Sequence of chain 1.A:
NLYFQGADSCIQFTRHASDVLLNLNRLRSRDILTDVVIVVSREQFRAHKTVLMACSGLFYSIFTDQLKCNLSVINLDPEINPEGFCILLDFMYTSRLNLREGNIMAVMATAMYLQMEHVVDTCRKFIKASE

Sequence of chain 2.A:
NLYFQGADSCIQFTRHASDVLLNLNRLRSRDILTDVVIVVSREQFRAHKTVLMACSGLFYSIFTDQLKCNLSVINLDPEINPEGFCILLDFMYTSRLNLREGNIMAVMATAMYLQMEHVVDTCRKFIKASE

Binding-site contacts:
Ligand atom N21 contacts residue TYR70 of chain 2.A at 3.4 Å (h-bond).
Ligand atom C13 contacts residue CYS65 of chain 2.A at 3.9 Å (hydrophobic).
Ligand atom O23 contacts residue MET126 of chain 2.A at 3.4 Å.
Ligand atom C16 contacts residue ARG36 of chain 1.A at 3.9 Å.
Ligand atom O23 contacts residue GLN125 of chain 2.A at 3.4 Å (h-bond).
Ligand atom C10 contacts residue TYR70 of chain 2.A at 3.5 Å (hydrophobic).
Ligand atom N20 contacts residue ARG36 of chain 1.A at 3.8 Å.
Ligand atom C3 contacts residue ALA64 of chain 2.A at 3.5 Å (hydrophobic).
Ligand atom CL1 contacts residue ASN33 of chain 1.A at 3.8 Å.
Ligand atom C11 contacts residue TYR70 of chain 2.A at 3.5 Å (hydrophobic).
Ligand atom CL1 contacts residue LEU37 of chain 1.A at 3.6 Å.
Ligand atom O25 contacts residue TYR70 of chain 2.A at 3.1 Å (h-bond).
Ligand atom O22 contacts residue ARG36 of chain 1.A at 3.4 Å.
Ligand atom C1 contacts residue GLY67 of chain 2.A at 3.5 Å.
Ligand atom C12 contacts residue MET63 of chain 2.A at 3.8 Å (hydrophobic).
Ligand atom CL1 contacts residue ALA64 of chain 2.A at 3.5 Å.
Ligand atom C8 contacts residue MET63 of chain 2.A at 3.4 Å (hydrophobic).
Ligand atom O25 contacts residue ARG40 of chain 1.A at 3.2 Å (salt-bridge).
Ligand atom N18 contacts residue CYS65 of chain 2.A at 3.4 Å (h-bond).
Ligand atom N19 contacts residue MET63 of chain 2.A at 2.8 Å (h-bond).
Ligand atom C12 contacts residue TYR70 of chain 2.A at 3.2 Å (hydrophobic).
Ligand atom C6 contacts residue GLY67 of chain 2.A at 3.6 Å.
Ligand atom N17 contacts residue GLN125 of chain 2.A at 3.1 Å (h-bond).
Ligand atom N21 contacts residue ARG40 of chain 1.A at 3.4 Å (salt-bridge).
Ligand atom N19 contacts residue ASN33 of chain 1.A at 3.9 Å.
Ligand atom O23 contacts residue GLU127 of chain 2.A at 3.1 Å (salt-bridge).
Ligand atom C13 contacts residue GLN125 of chain 2.A at 3.4 Å.
Ligand atom CL1 contacts residue TYR70 of chain 2.A at 3.5 Å.
Ligand atom O25 contacts residue ARG36 of chain 1.A at 3.6 Å.
Ligand atom N19 contacts residue TYR70 of chain 2.A at 3.8 Å.
Ligand atom CL1 contacts residue MET63 of chain 2.A at 3.0 Å.
Ligand atom C5 contacts residue TYR70 of chain 2.A at 3.1 Å (hydrophobic).
Ligand atom N17 contacts residue GLY67 of chain 2.A at 3.8 Å.
Ligand atom O22 contacts residue ARG40 of chain 1.A at 3.2 Å (salt-bridge).
Ligand atom C5 contacts residue LEU37 of chain 1.A at 3.8 Å (hydrophobic).
Ligand atom C3 contacts residue ASN33 of chain 1.A at 3.7 Å.
Ligand atom C3 contacts residue MET63 of chain 2.A at 3.8 Å (hydrophobic).
Ligand atom N21 contacts residue ARG36 of chain 1.A at 3.6 Å.
Ligand atom C2 contacts residue TYR70 of chain 2.A at 3.9 Å (hydrophobic).
Ligand atom C10 contacts residue MET63 of chain 2.A at 3.7 Å (hydrophobic).

The protein below binds the small molecule below.
Small molecule (SMILES): O=C(O)CCNc1cc(Nc2ccc3[nH]c(=O)[nH]c3c2)c(Cl)cc1[N+](=O)[O-]